Binding-site contacts:
Ligand atom C16 contacts residue VAL169 of chain 1.A at 3.5 Å (hydrophobic).
Ligand atom C15 contacts residue ARG137 of chain 1.A at 3.7 Å.
Ligand atom O22 contacts residue CYS154 of chain 1.A at 2.7 Å (h-bond).
Ligand atom C29 contacts residue GLY171 of chain 1.A at 3.2 Å.
Ligand atom O30 contacts residue HIS168 of chain 1.A at 2.8 Å (h-bond).
Ligand atom C17 contacts residue VAL169 of chain 1.A at 3.7 Å (hydrophobic).
Ligand atom C1 contacts residue GLY135 of chain 1.A at 3.5 Å.
Ligand atom C21 contacts residue HIS47 of chain 1.A at 3.7 Å.
Ligand atom C20 contacts residue CYS154 of chain 1.A at 2.7 Å (hydrophobic).
Ligand atom C4 contacts residue ASN133 of chain 1.A at 3.6 Å.
Ligand atom C12 contacts residue VAL169 of chain 1.A at 3.5 Å (hydrophobic).
Ligand atom C25 contacts residue GLY170 of chain 1.A at 3.8 Å.
Ligand atom C25 contacts residue GLY171 of chain 1.A at 3.5 Å.
Ligand atom N19 contacts residue GLY170 of chain 1.A at 3.8 Å.
Ligand atom O8 contacts residue LEU134 of chain 1.A at 3.6 Å.
Ligand atom C24 contacts residue CYS154 of chain 1.A at 3.1 Å (hydrophobic).
Ligand atom N11 contacts residue LEU134 of chain 1.A at 3.6 Å (h-bond).
Ligand atom C27 contacts residue GLY171 of chain 1.A at 3.6 Å.
Ligand atom O30 contacts residue THR149 of chain 1.A at 2.8 Å (h-bond).
Ligand atom N19 contacts residue CYS154 of chain 1.A at 3.0 Å (h-bond).
Ligand atom C29 contacts residue GLY170 of chain 1.A at 3.5 Å.
Ligand atom C7 contacts residue GLY171 of chain 1.A at 3.1 Å.
Ligand atom N28 contacts residue THR149 of chain 1.A at 3.0 Å (h-bond).
Ligand atom O30 contacts residue ARG150 of chain 1.A at 3.7 Å.
Ligand atom C26 contacts residue ALA151 of chain 1.A at 3.6 Å (hydrophobic).
Ligand atom O30 contacts residue GLY171 of chain 1.A at 3.2 Å (h-bond).
Ligand atom N28 contacts residue GLY171 of chain 1.A at 3.5 Å (h-bond).
Ligand atom N19 contacts residue HIS47 of chain 1.A at 3.8 Å.
Ligand atom O30 contacts residue GLY170 of chain 1.A at 3.2 Å.
Ligand atom C21 contacts residue CYS154 of chain 1.A at 1.9 Å (hydrophobic).
Ligand atom O22 contacts residue HIS47 of chain 1.A at 2.7 Å (h-bond).
Ligand atom C1 contacts residue GLY171 of chain 1.A at 3.5 Å.
Ligand atom O8 contacts residue GLY135 of chain 1.A at 3.5 Å (h-bond).
Ligand atom N19 contacts residue VAL169 of chain 1.A at 3.0 Å (h-bond).
Ligand atom N28 contacts residue ARG150 of chain 1.A at 3.5 Å.
Ligand atom O10 contacts residue GLY171 of chain 1.A at 2.9 Å (h-bond).
Ligand atom C13 contacts residue HIS47 of chain 1.A at 3.6 Å.
Ligand atom O10 contacts residue GLY170 of chain 1.A at 3.2 Å.
Ligand atom C6 contacts residue GLY135 of chain 1.A at 3.5 Å.
Ligand atom C2 contacts residue GLY171 of chain 1.A at 3.5 Å.

Sequence of chain 1.A:
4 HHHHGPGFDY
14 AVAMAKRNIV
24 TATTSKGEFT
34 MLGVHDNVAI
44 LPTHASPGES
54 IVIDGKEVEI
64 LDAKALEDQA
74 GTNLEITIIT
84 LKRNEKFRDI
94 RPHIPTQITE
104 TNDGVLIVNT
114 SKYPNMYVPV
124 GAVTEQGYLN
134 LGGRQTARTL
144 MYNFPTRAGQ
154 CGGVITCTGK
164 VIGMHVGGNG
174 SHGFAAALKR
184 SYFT

A small-molecule ligand and the protein it binds are described below.
Small molecule (SMILES): CC(C)C[C@H](NC(=O)OCc1ccccc1)C(=O)N[C@@H](C[C@@H]1CCNC1=O)[C@@H](O)S(=O)(=O)O